Sequence of chain 2.A:
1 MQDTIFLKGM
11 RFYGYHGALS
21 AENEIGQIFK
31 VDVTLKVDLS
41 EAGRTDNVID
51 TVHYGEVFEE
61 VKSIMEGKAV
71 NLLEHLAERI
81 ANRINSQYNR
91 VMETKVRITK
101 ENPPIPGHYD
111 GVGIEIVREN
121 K

Binding-site contacts:
Ligand atom N4 contacts residue LYS100 of chain 2.A at 3.6 Å (salt-bridge).
Ligand atom C3 contacts residue GLU22 of chain 2.A at 4.3 Å.
Ligand atom O7 contacts residue GLU74 of chain 2.A at 3.6 Å.
Ligand atom C6 contacts residue TYR54 of chain 3.A at 3.4 Å (hydrophobic).
Ligand atom N8 contacts residue LEU72 of chain 2.A at 4.2 Å.
Ligand atom C3 contacts residue LYS100 of chain 2.A at 4.3 Å.
Ligand atom N8 contacts residue GLU74 of chain 2.A at 3.0 Å (salt-bridge).
Ligand atom N4 contacts residue ALA18 of chain 2.A at 4.1 Å.
Ligand atom C9 contacts residue THR51 of chain 3.A at 4.0 Å.
Ligand atom N8 contacts residue TYR54 of chain 3.A at 3.8 Å.
Ligand atom C3 contacts residue ALA18 of chain 2.A at 4.0 Å (hydrophobic).
Ligand atom N8 contacts residue LEU73 of chain 2.A at 4.3 Å.
Ligand atom C6 contacts residue LEU72 of chain 2.A at 3.9 Å (hydrophobic).
Ligand atom N2 contacts residue TYR54 of chain 3.A at 3.7 Å.
Ligand atom N10 contacts residue VAL52 of chain 3.A at 2.8 Å (h-bond).
Ligand atom C12 contacts residue TYR54 of chain 3.A at 3.5 Å (hydrophobic).
Ligand atom C1 contacts residue TYR54 of chain 3.A at 4.0 Å (hydrophobic).
Ligand atom C1 contacts residue HIS53 of chain 3.A at 3.2 Å.
Ligand atom N4 contacts residue ASN71 of chain 2.A at 4.2 Å.
Ligand atom C6 contacts residue LEU73 of chain 2.A at 3.9 Å (hydrophobic).
Ligand atom N11 contacts residue HIS53 of chain 3.A at 4.3 Å.
Ligand atom N11 contacts residue TYR54 of chain 3.A at 3.6 Å.
Ligand atom N10 contacts residue THR51 of chain 3.A at 3.3 Å.
Ligand atom C5 contacts residue LYS100 of chain 2.A at 4.4 Å.
Ligand atom C3 contacts residue TYR54 of chain 3.A at 4.1 Å (hydrophobic).
Ligand atom C6 contacts residue GLU74 of chain 2.A at 3.8 Å.
Ligand atom N10 contacts residue ILE5 of chain 3.A at 4.3 Å.
Ligand atom C9 contacts residue TYR54 of chain 3.A at 3.5 Å (hydrophobic).
Ligand atom C5 contacts residue TYR54 of chain 3.A at 3.2 Å (hydrophobic).
Ligand atom N4 contacts residue TYR54 of chain 3.A at 3.6 Å.
Ligand atom O7 contacts residue LEU73 of chain 2.A at 2.7 Å (h-bond).
Ligand atom O7 contacts residue TYR54 of chain 3.A at 3.8 Å.
Ligand atom N11 contacts residue VAL52 of chain 3.A at 4.0 Å.
Ligand atom N10 contacts residue TYR54 of chain 3.A at 4.0 Å.
Ligand atom C9 contacts residue GLU74 of chain 2.A at 3.7 Å.
Ligand atom N10 contacts residue GLU74 of chain 2.A at 3.0 Å (salt-bridge).
Ligand atom O7 contacts residue ASN71 of chain 2.A at 3.6 Å.
Ligand atom O7 contacts residue LEU72 of chain 2.A at 3.0 Å.
Ligand atom C5 contacts residue LEU72 of chain 2.A at 4.2 Å (hydrophobic).
Ligand atom C9 contacts residue VAL52 of chain 3.A at 3.9 Å (hydrophobic).

A protein and the small-molecule ligand that binds it are described below.
Small molecule (SMILES): Cn1cnc2c(O)nc(N)nc21

Sequence of chain 3.A:
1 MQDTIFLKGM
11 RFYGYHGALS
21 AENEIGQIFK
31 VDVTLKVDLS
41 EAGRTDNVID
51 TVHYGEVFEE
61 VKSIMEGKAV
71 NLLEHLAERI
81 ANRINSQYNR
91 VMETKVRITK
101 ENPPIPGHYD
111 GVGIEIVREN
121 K